Binding-site contacts:
Ligand atom SAA contacts residue HIS97 of chain 1.C at 3.7 Å.
Ligand atom OAG contacts residue HIS97 of chain 1.C at 3.0 Å.
Ligand atom OAG contacts residue ZN1 of chain 1.M at 3.7 Å.
Ligand atom CAV contacts residue LYS120 of chain 1.C at 3.2 Å.
Ligand atom CAW contacts residue LYS120 of chain 1.C at 3.4 Å.
Ligand atom OAG contacts residue HIS116 of chain 1.C at 3.4 Å (h-bond).
Ligand atom CAJ contacts residue PRO181 of chain 1.C at 3.8 Å (hydrophobic).
Ligand atom SAF contacts residue THR178 of chain 1.C at 3.2 Å (h-bond).
Ligand atom OAO contacts residue GOL1 of chain 1.N at 2.7 Å (h-bond).
Ligand atom OAM contacts residue LYS75 of chain 1.C at 2.6 Å (salt-bridge).
Ligand atom CAB contacts residue GOL1 of chain 1.N at 3.2 Å.
Ligand atom OAO contacts residue ASN95 of chain 1.C at 2.9 Å (h-bond).
Ligand atom OAG contacts residue VAL128 of chain 1.C at 3.5 Å.
Ligand atom NAD contacts residue ALA179 of chain 1.C at 3.6 Å.
Ligand atom OAO contacts residue LYS75 of chain 1.C at 3.7 Å.
Ligand atom SAL contacts residue GOL1 of chain 1.N at 3.2 Å (h-bond).
Ligand atom CAE contacts residue GOL1 of chain 1.N at 3.7 Å.
Ligand atom NAI contacts residue HIS99 of chain 1.C at 3.6 Å (h-bond).
Ligand atom CAJ contacts residue ALA179 of chain 1.C at 3.7 Å (hydrophobic).
Ligand atom CAJ contacts residue PRO180 of chain 1.C at 3.4 Å (hydrophobic).
Ligand atom NAD contacts residue LEU177 of chain 1.C at 3.7 Å.
Ligand atom SAL contacts residue LYS75 of chain 1.C at 3.7 Å.
Ligand atom OAH contacts residue LEU177 of chain 1.C at 3.0 Å.
Ligand atom SAF contacts residue HIS97 of chain 1.C at 3.6 Å (h-bond).
Ligand atom NAI contacts residue HIS97 of chain 1.C at 3.0 Å (h-bond).
Ligand atom SAF contacts residue ZN1 of chain 1.M at 3.4 Å.
Ligand atom OAM contacts residue GOL1 of chain 1.N at 2.6 Å (h-bond).
Ligand atom OAH contacts residue TRP188 of chain 1.C at 3.4 Å.
Ligand atom CAV contacts residue LEU126 of chain 1.C at 3.7 Å (hydrophobic).
Ligand atom CAJ contacts residue GOL1 of chain 1.N at 3.8 Å.
Ligand atom NAI contacts residue ZN1 of chain 1.M at 2.0 Å.
Ligand atom NAK contacts residue GOL1 of chain 1.N at 3.3 Å (h-bond).
Ligand atom NAI contacts residue HIS116 of chain 1.C at 3.1 Å (h-bond).
Ligand atom CAS contacts residue ASP94 of chain 1.C at 3.2 Å.
Ligand atom OAH contacts residue THR178 of chain 1.C at 2.7 Å (h-bond).
Ligand atom SAA contacts residue GOL1 of chain 1.N at 2.8 Å (h-bond).
Ligand atom NAD contacts residue GOL1 of chain 1.N at 3.4 Å (h-bond).
Ligand atom NAI contacts residue THR178 of chain 1.C at 2.2 Å (h-bond).
Ligand atom NAC contacts residue GOL1 of chain 1.N at 3.3 Å (h-bond).
Ligand atom CAT contacts residue ASP94 of chain 1.C at 3.5 Å.

A small-molecule ligand and the protein it binds are described below.
Small molecule (SMILES): Cn1nc(S(N)(=O)=O)s/c1=N\S(=O)(=O)c1ccc(C(C)(C)C)cc1

Sequence of chain 1.C:
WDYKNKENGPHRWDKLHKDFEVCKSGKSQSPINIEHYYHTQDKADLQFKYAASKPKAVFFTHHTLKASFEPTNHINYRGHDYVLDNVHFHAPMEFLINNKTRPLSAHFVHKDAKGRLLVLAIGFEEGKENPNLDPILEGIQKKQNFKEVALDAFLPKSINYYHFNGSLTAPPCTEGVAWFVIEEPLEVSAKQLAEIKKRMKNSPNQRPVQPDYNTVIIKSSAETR